Binding-site contacts:
Ligand atom NE2 contacts residue SAM1 of chain 1.D at 3.6 Å.
Ligand atom CD contacts residue TYR200 of chain 1.A at 3.6 Å (hydrophobic).
Ligand atom CG contacts residue LEU219 of chain 1.A at 4.2 Å (hydrophobic).
Ligand atom CG contacts residue PRO198 of chain 1.A at 4.4 Å (hydrophobic).
Ligand atom CA contacts residue PHE100 of chain 1.A at 3.9 Å (hydrophobic).
Ligand atom CG contacts residue PHE100 of chain 1.A at 3.3 Å (hydrophobic).
Ligand atom C contacts residue PHE100 of chain 1.A at 4.2 Å (hydrophobic).
Ligand atom CB contacts residue VAL201 of chain 1.A at 4.4 Å (hydrophobic).
Ligand atom OE1 contacts residue PRO198 of chain 1.A at 3.3 Å (h-bond).
Ligand atom OE1 contacts residue PRO199 of chain 1.A at 3.8 Å.
Ligand atom CD contacts residue ASN197 of chain 1.A at 4.0 Å.
Ligand atom OXT contacts residue ARG103 of chain 1.A at 4.1 Å.
Ligand atom CD contacts residue ALA218 of chain 1.A at 4.2 Å (hydrophobic).
Ligand atom O contacts residue PHE100 of chain 1.A at 4.2 Å.
Ligand atom CD contacts residue PRO198 of chain 1.A at 3.2 Å (hydrophobic).
Ligand atom OE1 contacts residue TYR200 of chain 1.A at 2.9 Å (h-bond).
Ligand atom OE1 contacts residue LEU219 of chain 1.A at 4.0 Å.
Ligand atom NE2 contacts residue PRO199 of chain 1.A at 4.3 Å.
Ligand atom N contacts residue GLU246 of chain 1.A at 4.1 Å.
Ligand atom CA contacts residue GLU246 of chain 1.A at 4.5 Å.
Ligand atom CA contacts residue TYR200 of chain 1.A at 3.8 Å (hydrophobic).
Ligand atom CB contacts residue LEU219 of chain 1.A at 4.0 Å (hydrophobic).
Ligand atom C contacts residue ARG103 of chain 1.A at 3.7 Å.
Ligand atom NE2 contacts residue PRO198 of chain 1.A at 2.5 Å (h-bond).
Ligand atom OE1 contacts residue ALA218 of chain 1.A at 4.4 Å.
Ligand atom CD contacts residue SAM1 of chain 1.D at 3.9 Å.
Ligand atom CB contacts residue PHE100 of chain 1.A at 3.4 Å (hydrophobic).
Ligand atom CD contacts residue PRO199 of chain 1.A at 4.1 Å (hydrophobic).
Ligand atom NE2 contacts residue ASN197 of chain 1.A at 2.8 Å (h-bond).
Ligand atom N contacts residue TYR200 of chain 1.A at 2.6 Å (h-bond).
Ligand atom CG contacts residue ALA218 of chain 1.A at 3.9 Å (hydrophobic).
Ligand atom CG contacts residue SAM1 of chain 1.D at 3.5 Å.
Ligand atom NE2 contacts residue TYR200 of chain 1.A at 3.0 Å.
Ligand atom OE1 contacts residue VAL201 of chain 1.A at 3.8 Å.
Ligand atom O contacts residue ARG103 of chain 1.A at 2.9 Å (salt-bridge).

Sequence of chain 1.A:
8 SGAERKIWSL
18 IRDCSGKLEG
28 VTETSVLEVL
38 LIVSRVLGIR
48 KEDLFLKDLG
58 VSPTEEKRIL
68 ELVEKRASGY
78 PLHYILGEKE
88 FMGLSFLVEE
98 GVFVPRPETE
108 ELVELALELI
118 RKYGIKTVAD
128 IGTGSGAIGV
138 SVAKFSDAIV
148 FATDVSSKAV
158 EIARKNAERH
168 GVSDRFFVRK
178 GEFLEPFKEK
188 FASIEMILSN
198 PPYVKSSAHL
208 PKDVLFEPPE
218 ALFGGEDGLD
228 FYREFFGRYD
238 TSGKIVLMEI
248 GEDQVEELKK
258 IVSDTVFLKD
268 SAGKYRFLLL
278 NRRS

This small molecule binds to this protein.
Small molecule (SMILES): NC(=O)CC[C@H](N)C(=O)O